Sequence of chain 1.B:
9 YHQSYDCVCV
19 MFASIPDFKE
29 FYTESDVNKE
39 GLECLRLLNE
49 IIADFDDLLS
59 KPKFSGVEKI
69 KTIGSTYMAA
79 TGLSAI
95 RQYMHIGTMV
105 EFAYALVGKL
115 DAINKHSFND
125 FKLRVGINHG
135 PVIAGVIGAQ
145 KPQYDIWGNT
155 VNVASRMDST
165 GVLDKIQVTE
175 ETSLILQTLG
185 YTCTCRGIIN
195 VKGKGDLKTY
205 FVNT

Binding-site contacts:
Ligand atom N6 contacts residue MET76 of chain 1.B at 4.0 Å.
Ligand atom N1 contacts residue LYS69 of chain 1.B at 3.3 Å (salt-bridge).
Ligand atom C6 contacts residue GLY84 of chain 1.A at 3.8 Å.
Ligand atom C2' contacts residue ASP85 of chain 1.A at 3.2 Å.
Ligand atom O1P contacts residue ASP41 of chain 1.A at 3.9 Å.
Ligand atom C3' contacts residue ASP85 of chain 1.A at 3.8 Å.
Ligand atom C4 contacts residue LEU83 of chain 1.A at 3.8 Å (hydrophobic).
Ligand atom C8 contacts residue ASN156 of chain 1.B at 3.0 Å.
Ligand atom C5' contacts residue ASN156 of chain 1.B at 3.8 Å.
Ligand atom C2' contacts residue LEU83 of chain 1.A at 3.9 Å (hydrophobic).
Ligand atom O5' contacts residue THR46 of chain 1.A at 3.0 Å (h-bond).
Ligand atom O1P contacts residue POP1 of chain 1.G at 2.7 Å (h-bond).
Ligand atom O5' contacts residue ASN156 of chain 1.B at 3.1 Å (h-bond).
Ligand atom C5 contacts residue GLY84 of chain 1.A at 3.7 Å.
Ligand atom N3 contacts residue LEU83 of chain 1.A at 3.6 Å.
Ligand atom N6 contacts residue ILE150 of chain 1.B at 3.1 Å (h-bond).
Ligand atom N7 contacts residue GLY84 of chain 1.A at 3.9 Å.
Ligand atom P contacts residue POP1 of chain 1.G at 3.8 Å.
Ligand atom O3P contacts residue ASP41 of chain 1.A at 3.1 Å (salt-bridge).
Ligand atom O4' contacts residue SER159 of chain 1.B at 3.4 Å (h-bond).
Ligand atom C2 contacts residue LEU83 of chain 1.A at 3.7 Å (hydrophobic).
Ligand atom P contacts residue ASP41 of chain 1.A at 3.9 Å.
Ligand atom N7 contacts residue VAL155 of chain 1.B at 3.7 Å.
Ligand atom O1P contacts residue ASP85 of chain 1.A at 3.3 Å (salt-bridge).
Ligand atom C2 contacts residue GLY84 of chain 1.A at 4.1 Å.
Ligand atom O1P contacts residue MG1 of chain 1.D at 2.8 Å.
Ligand atom N6 contacts residue ASP149 of chain 1.B at 3.1 Å (salt-bridge).
Ligand atom O5' contacts residue PHE45 of chain 1.A at 3.7 Å.
Ligand atom C2 contacts residue ILE71 of chain 1.B at 3.8 Å (hydrophobic).
Ligand atom N9 contacts residue LEU83 of chain 1.A at 4.1 Å.
Ligand atom N1 contacts residue GLY84 of chain 1.A at 3.9 Å.
Ligand atom N1 contacts residue LEU83 of chain 1.A at 4.0 Å.
Ligand atom O3P contacts residue ASP85 of chain 1.A at 2.5 Å (salt-bridge).
Ligand atom N1 contacts residue MET76 of chain 1.B at 4.0 Å.
Ligand atom P contacts residue MG1 of chain 1.D at 4.0 Å.
Ligand atom N7 contacts residue ASN156 of chain 1.B at 3.6 Å.
Ligand atom C4' contacts residue SER159 of chain 1.B at 3.9 Å.
Ligand atom P contacts residue ASP85 of chain 1.A at 3.5 Å.
Ligand atom C5' contacts residue THR46 of chain 1.A at 3.2 Å.
Ligand atom O3' contacts residue ASP85 of chain 1.A at 4.0 Å.

Sequence of chain 1.A:
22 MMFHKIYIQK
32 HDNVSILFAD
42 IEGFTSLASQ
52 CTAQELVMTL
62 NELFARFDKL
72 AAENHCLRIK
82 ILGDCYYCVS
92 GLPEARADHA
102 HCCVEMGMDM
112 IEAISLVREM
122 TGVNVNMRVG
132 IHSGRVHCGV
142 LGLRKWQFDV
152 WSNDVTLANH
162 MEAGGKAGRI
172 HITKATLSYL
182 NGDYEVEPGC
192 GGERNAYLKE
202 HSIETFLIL

This small molecule binds to this protein.
Small molecule (SMILES): Nc1ncnc2c1ncn2[C@H]1C[C@H](OP(=O)(O)O)[C@@H](CO)O1